A small-molecule ligand and the protein it binds are described below.
Small molecule (SMILES): Cc1ncc(COP(=O)(O)O)c(/C=N/C(CO)C(=O)O)c1O

Sequence of chain 2.B:
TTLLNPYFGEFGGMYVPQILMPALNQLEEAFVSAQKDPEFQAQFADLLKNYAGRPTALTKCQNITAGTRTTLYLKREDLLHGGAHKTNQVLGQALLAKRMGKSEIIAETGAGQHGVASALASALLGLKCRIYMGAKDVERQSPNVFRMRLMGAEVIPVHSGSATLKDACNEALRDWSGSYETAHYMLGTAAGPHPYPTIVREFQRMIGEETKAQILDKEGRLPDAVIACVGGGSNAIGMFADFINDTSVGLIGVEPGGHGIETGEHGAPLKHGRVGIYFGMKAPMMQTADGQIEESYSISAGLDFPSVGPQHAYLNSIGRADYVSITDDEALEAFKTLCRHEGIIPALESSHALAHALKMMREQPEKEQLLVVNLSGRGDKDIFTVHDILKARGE

Binding-site contacts:
Ligand atom O2P contacts residue GLY233 of chain 2.B at 3.1 Å (h-bond).
Ligand atom O1P contacts residue SER235 of chain 2.B at 2.6 Å (h-bond).
Ligand atom O1P contacts residue GLY234 of chain 2.B at 3.4 Å (h-bond).
Ligand atom C4A contacts residue LYS87 of chain 2.B at 3.4 Å.
Ligand atom OXT contacts residue HIS115 of chain 2.B at 3.5 Å.
Ligand atom N contacts residue LYS87 of chain 2.B at 3.5 Å.
Ligand atom C5A contacts residue GLY303 of chain 2.B at 3.4 Å.
Ligand atom OXT contacts residue THR110 of chain 2.B at 2.7 Å (h-bond).
Ligand atom C6 contacts residue GLU350 of chain 2.B at 3.6 Å.
Ligand atom N1 contacts residue SER377 of chain 2.B at 2.9 Å (h-bond).
Ligand atom O3P contacts residue SER235 of chain 2.B at 3.2 Å (h-bond).
Ligand atom P contacts residue GLY234 of chain 2.B at 3.6 Å.
Ligand atom O2P contacts residue SER235 of chain 2.B at 3.6 Å (h-bond).
Ligand atom C contacts residue HIS115 of chain 2.B at 3.6 Å.
Ligand atom O3P contacts residue HIS86 of chain 2.B at 3.1 Å (h-bond).
Ligand atom N1 contacts residue GLU350 of chain 2.B at 3.4 Å.
Ligand atom C contacts residue THR110 of chain 2.B at 3.4 Å.
Ligand atom OXT contacts residue GLY111 of chain 2.B at 3.0 Å (h-bond).
Ligand atom C4A contacts residue GLY303 of chain 2.B at 3.0 Å.
Ligand atom OG contacts residue ASP305 of chain 2.B at 2.7 Å (salt-bridge).
Ligand atom O3P contacts residue ASN236 of chain 2.B at 2.8 Å (h-bond).
Ligand atom O2P contacts residue GLY234 of chain 2.B at 2.8 Å (h-bond).
Ligand atom OG contacts residue GLY303 of chain 2.B at 3.5 Å.
Ligand atom O contacts residue HIS115 of chain 2.B at 2.9 Å (h-bond).
Ligand atom O contacts residue THR110 of chain 2.B at 3.5 Å (h-bond).
Ligand atom O2P contacts residue GLY232 of chain 2.B at 2.9 Å (h-bond).
Ligand atom CB contacts residue ASP305 of chain 2.B at 3.2 Å.
Ligand atom O1P contacts residue LYS87 of chain 2.B at 3.3 Å (salt-bridge).
Ligand atom C6 contacts residue SER377 of chain 2.B at 3.5 Å.
Ligand atom P contacts residue SER235 of chain 2.B at 3.4 Å.
Ligand atom C4 contacts residue GLY303 of chain 2.B at 3.6 Å.
Ligand atom O contacts residue GLN114 of chain 2.B at 3.0 Å (h-bond).
Ligand atom CB contacts residue GLY303 of chain 2.B at 3.6 Å.
Ligand atom O4P contacts residue LYS87 of chain 2.B at 3.4 Å (salt-bridge).
Ligand atom O1P contacts residue THR190 of chain 2.B at 2.6 Å (h-bond).
Ligand atom OG contacts residue GLY111 of chain 2.B at 3.5 Å.
Ligand atom OG contacts residue ALA112 of chain 2.B at 2.9 Å (h-bond).
Ligand atom N contacts residue GLY303 of chain 2.B at 3.6 Å.
Ligand atom O3 contacts residue GLN114 of chain 2.B at 3.4 Å.
Ligand atom O contacts residue GLY113 of chain 2.B at 3.6 Å (h-bond).